The protein below binds the small molecule below.
Small molecule (SMILES): O=C(O)c1ccnc(C(=O)O)c1

Binding-site contacts:
Ligand atom C41 contacts residue VAL242 of chain 1.A at 3.7 Å (hydrophobic).
Ligand atom C6 contacts residue TRP150 of chain 1.A at 3.5 Å (hydrophobic).
Ligand atom C21 contacts residue ASN167 of chain 1.A at 3.2 Å.
Ligand atom O42 contacts residue TYR112 of chain 1.A at 2.6 Å (h-bond).
Ligand atom C6 contacts residue MN1 of chain 1.B at 3.2 Å.
Ligand atom O21 contacts residue TRP254 of chain 1.A at 3.1 Å (h-bond).
Ligand atom C3 contacts residue TRP150 of chain 1.A at 3.6 Å (hydrophobic).
Ligand atom N1 contacts residue TRP150 of chain 1.A at 3.6 Å.
Ligand atom C41 contacts residue LYS176 of chain 1.A at 3.6 Å.
Ligand atom O41 contacts residue LYS176 of chain 1.A at 2.6 Å (salt-bridge).
Ligand atom C6 contacts residue HIS161 of chain 1.A at 3.1 Å.
Ligand atom O21 contacts residue HIS240 of chain 1.A at 3.3 Å (h-bond).
Ligand atom C2 contacts residue TRP150 of chain 1.A at 3.5 Å (hydrophobic).
Ligand atom O22 contacts residue SER252 of chain 1.A at 3.2 Å.
Ligand atom C5 contacts residue TRP150 of chain 1.A at 3.4 Å (hydrophobic).
Ligand atom C21 contacts residue TRP150 of chain 1.A at 3.8 Å (hydrophobic).
Ligand atom O41 contacts residue VAL242 of chain 1.A at 3.6 Å.
Ligand atom O21 contacts residue ASP163 of chain 1.A at 3.1 Å (salt-bridge).
Ligand atom C4 contacts residue TRP150 of chain 1.A at 3.6 Å (hydrophobic).
Ligand atom C21 contacts residue TRP254 of chain 1.A at 3.8 Å (hydrophobic).
Ligand atom O42 contacts residue LYS176 of chain 1.A at 3.7 Å.
Ligand atom C41 contacts residue TRP150 of chain 1.A at 3.6 Å (hydrophobic).
Ligand atom O41 contacts residue TYR112 of chain 1.A at 3.3 Å (h-bond).
Ligand atom O42 contacts residue TRP150 of chain 1.A at 3.8 Å.
Ligand atom C2 contacts residue MN1 of chain 1.B at 3.0 Å.
Ligand atom O42 contacts residue VAL242 of chain 1.A at 3.6 Å.
Ligand atom O21 contacts residue ASN167 of chain 1.A at 3.1 Å (h-bond).
Ligand atom O42 contacts residue SER158 of chain 1.A at 2.8 Å (h-bond).
Ligand atom C5 contacts residue SER158 of chain 1.A at 3.3 Å.
Ligand atom O22 contacts residue LEU169 of chain 1.A at 3.6 Å.
Ligand atom O22 contacts residue TRP254 of chain 1.A at 3.8 Å.
Ligand atom C41 contacts residue SER158 of chain 1.A at 3.8 Å.
Ligand atom N1 contacts residue HIS240 of chain 1.A at 3.5 Å (h-bond).
Ligand atom O22 contacts residue ASN167 of chain 1.A at 2.8 Å (h-bond).
Ligand atom N1 contacts residue MN1 of chain 1.B at 2.2 Å.
Ligand atom O21 contacts residue MN1 of chain 1.B at 2.2 Å.
Ligand atom N1 contacts residue HIS161 of chain 1.A at 3.2 Å (h-bond).
Ligand atom C21 contacts residue HIS240 of chain 1.A at 3.9 Å.
Ligand atom C21 contacts residue MN1 of chain 1.B at 3.0 Å.
Ligand atom C41 contacts residue TYR112 of chain 1.A at 3.3 Å (hydrophobic).

Sequence of chain 1.A:
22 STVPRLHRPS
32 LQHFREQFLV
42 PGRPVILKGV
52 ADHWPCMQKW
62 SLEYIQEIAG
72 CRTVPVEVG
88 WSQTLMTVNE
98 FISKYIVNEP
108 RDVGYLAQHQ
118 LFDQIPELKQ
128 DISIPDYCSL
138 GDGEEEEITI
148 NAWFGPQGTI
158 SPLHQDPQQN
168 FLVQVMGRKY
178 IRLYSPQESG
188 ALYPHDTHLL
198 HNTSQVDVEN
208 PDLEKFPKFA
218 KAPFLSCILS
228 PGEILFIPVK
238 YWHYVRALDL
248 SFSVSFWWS